Sequence of chain 1.C:
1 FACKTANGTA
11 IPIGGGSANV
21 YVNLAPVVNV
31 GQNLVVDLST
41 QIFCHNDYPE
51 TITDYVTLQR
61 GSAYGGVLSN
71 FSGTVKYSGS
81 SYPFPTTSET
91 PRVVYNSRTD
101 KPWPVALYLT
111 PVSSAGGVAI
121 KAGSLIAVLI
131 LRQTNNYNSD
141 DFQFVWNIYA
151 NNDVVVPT

Binding-site contacts:
Ligand atom C11 contacts residue TYR48 of chain 1.C at 3.6 Å (hydrophobic).
Ligand atom C15 contacts residue GLN133 of chain 1.C at 3.6 Å.
Ligand atom C1 contacts residue TYR48 of chain 1.C at 3.8 Å (hydrophobic).
Ligand atom O21 contacts residue TYR48 of chain 1.C at 3.5 Å.
Ligand atom C2 contacts residue TYR48 of chain 1.C at 3.7 Å (hydrophobic).
Ligand atom C5 contacts residue TYR48 of chain 1.C at 3.7 Å (hydrophobic).
Ligand atom C8 contacts residue TYR48 of chain 1.C at 3.2 Å (hydrophobic).
Ligand atom O23 contacts residue GLN133 of chain 1.C at 2.9 Å (h-bond).
Ligand atom O22 contacts residue ASP47 of chain 1.C at 3.6 Å.
Ligand atom O25 contacts residue PHE1 of chain 1.C at 2.8 Å (h-bond).
Ligand atom C18 contacts residue PHE1 of chain 1.C at 3.8 Å (hydrophobic).
Ligand atom C16 contacts residue ILE13 of chain 1.C at 3.8 Å (hydrophobic).
Ligand atom C15 contacts residue PHE1 of chain 1.C at 3.8 Å (hydrophobic).
Ligand atom C3 contacts residue TYR48 of chain 1.C at 3.8 Å (hydrophobic).
Ligand atom C16 contacts residue ASP140 of chain 1.C at 3.8 Å.
Ligand atom O25 contacts residue ILE13 of chain 1.C at 3.5 Å.
Ligand atom O24 contacts residue ASN135 of chain 1.C at 2.9 Å (h-bond).
Ligand atom C16 contacts residue PHE1 of chain 1.C at 3.8 Å (hydrophobic).
Ligand atom O26 contacts residue ASP54 of chain 1.C at 2.4 Å (salt-bridge).
Ligand atom O21 contacts residue ARG98 of chain 1.C at 3.2 Å (salt-bridge).
Ligand atom O24 contacts residue GLN133 of chain 1.C at 3.5 Å (h-bond).
Ligand atom C20 contacts residue ILE52 of chain 1.C at 3.8 Å (hydrophobic).
Ligand atom O24 contacts residue ILE52 of chain 1.C at 3.7 Å.
Ligand atom O24 contacts residue ASP54 of chain 1.C at 2.8 Å (salt-bridge).
Ligand atom C15 contacts residue ASP54 of chain 1.C at 3.5 Å.
Ligand atom O23 contacts residue PHE142 of chain 1.C at 3.5 Å.
Ligand atom C13 contacts residue TYR48 of chain 1.C at 3.5 Å (hydrophobic).
Ligand atom C14 contacts residue ASP140 of chain 1.C at 3.2 Å.
Ligand atom O26 contacts residue PHE1 of chain 1.C at 3.0 Å (h-bond).
Ligand atom C17 contacts residue PHE1 of chain 1.C at 3.8 Å (hydrophobic).
Ligand atom C10 contacts residue TYR48 of chain 1.C at 3.3 Å (hydrophobic).
Ligand atom C20 contacts residue ASP54 of chain 1.C at 3.4 Å.
Ligand atom C20 contacts residue ASP47 of chain 1.C at 3.7 Å.
Ligand atom O22 contacts residue PHE1 of chain 1.C at 3.1 Å (h-bond).
Ligand atom C20 contacts residue ASN46 of chain 1.C at 3.4 Å.
Ligand atom C9 contacts residue TYR48 of chain 1.C at 3.7 Å (hydrophobic).
Ligand atom O26 contacts residue ASN46 of chain 1.C at 3.3 Å (h-bond).
Ligand atom O26 contacts residue ASP47 of chain 1.C at 3.2 Å (salt-bridge).
Ligand atom O23 contacts residue ASP140 of chain 1.C at 2.6 Å (salt-bridge).
Ligand atom O21 contacts residue ASP47 of chain 1.C at 3.3 Å (salt-bridge).

This protein binds this small molecule.
Small molecule (SMILES): COC(=O)c1cccc(-c2ccc(O[C@H]3O[C@H](CO)[C@@H](O)[C@H](O)[C@@H]3O)cc2)c1